Binding-site contacts:
Ligand atom C05 contacts residue GLN123 of chain 1.A at 3.9 Å.
Ligand atom C08 contacts residue MET133 of chain 1.A at 4.4 Å (hydrophobic).
Ligand atom C06 contacts residue MET133 of chain 1.A at 2.9 Å (hydrophobic).
Ligand atom C09 contacts residue MET133 of chain 1.A at 4.4 Å (hydrophobic).
Ligand atom N04 contacts residue MET133 of chain 1.A at 4.1 Å.
Ligand atom N10 contacts residue MET133 of chain 1.A at 4.2 Å.
Ligand atom N10 contacts residue ILE134 of chain 1.A at 3.7 Å.
Ligand atom C08 contacts residue ILE134 of chain 1.A at 4.3 Å (hydrophobic).
Ligand atom C01 contacts residue PRO89 of chain 1.A at 3.0 Å (hydrophobic).
Ligand atom C05 contacts residue MET133 of chain 1.A at 2.8 Å (hydrophobic).
Ligand atom C07 contacts residue ILE134 of chain 1.A at 4.2 Å (hydrophobic).
Ligand atom C08 contacts residue PHE135 of chain 1.A at 4.3 Å (hydrophobic).
Ligand atom C07 contacts residue PHE135 of chain 1.A at 4.0 Å (hydrophobic).
Ligand atom O03 contacts residue GLN123 of chain 1.A at 4.2 Å.
Ligand atom C09 contacts residue PHE135 of chain 1.A at 4.1 Å (hydrophobic).
Ligand atom C02 contacts residue PRO89 of chain 1.A at 4.3 Å (hydrophobic).
Ligand atom O03 contacts residue ALA122 of chain 1.A at 4.4 Å.
Ligand atom C07 contacts residue MET133 of chain 1.A at 3.2 Å (hydrophobic).

The small molecule below binds the protein below.
Small molecule (SMILES): COCCNC1CCN(C(C)=O)CC1

Sequence of chain 1.A:
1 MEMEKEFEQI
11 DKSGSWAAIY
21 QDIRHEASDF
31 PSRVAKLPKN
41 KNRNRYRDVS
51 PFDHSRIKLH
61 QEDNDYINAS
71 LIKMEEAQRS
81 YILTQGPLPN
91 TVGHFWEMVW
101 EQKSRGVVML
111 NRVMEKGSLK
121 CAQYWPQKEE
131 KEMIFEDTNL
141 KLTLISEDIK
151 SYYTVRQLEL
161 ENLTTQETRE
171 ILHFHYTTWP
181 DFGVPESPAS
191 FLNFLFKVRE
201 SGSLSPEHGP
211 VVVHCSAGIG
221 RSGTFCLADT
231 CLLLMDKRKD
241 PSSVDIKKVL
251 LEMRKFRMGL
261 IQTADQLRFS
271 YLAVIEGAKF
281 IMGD